The small molecule below binds the protein below.
Small molecule (SMILES): CC(=O)N[C@@H]1[C@@H](O)[C@H](O)[C@@H](CO)O[C@H]1O

Binding-site contacts:
Ligand atom C7 contacts residue ASN372 of chain 1.B at 4.2 Å.
Ligand atom N2 contacts residue ASN372 of chain 1.B at 3.1 Å (h-bond).
Ligand atom C3 contacts residue ASN372 of chain 1.B at 3.8 Å.
Ligand atom O4 contacts residue ASN372 of chain 1.B at 4.4 Å.
Ligand atom O3 contacts residue ASN372 of chain 1.B at 4.3 Å.
Ligand atom C4 contacts residue ASN372 of chain 1.B at 4.1 Å.
Ligand atom O5 contacts residue ASN372 of chain 1.B at 2.4 Å (h-bond).
Ligand atom C5 contacts residue ASN372 of chain 1.B at 3.6 Å.
Ligand atom C2 contacts residue ASN372 of chain 1.B at 2.4 Å.
Ligand atom C1 contacts residue ASN372 of chain 1.B at 1.4 Å.

Sequence of chain 1.B:
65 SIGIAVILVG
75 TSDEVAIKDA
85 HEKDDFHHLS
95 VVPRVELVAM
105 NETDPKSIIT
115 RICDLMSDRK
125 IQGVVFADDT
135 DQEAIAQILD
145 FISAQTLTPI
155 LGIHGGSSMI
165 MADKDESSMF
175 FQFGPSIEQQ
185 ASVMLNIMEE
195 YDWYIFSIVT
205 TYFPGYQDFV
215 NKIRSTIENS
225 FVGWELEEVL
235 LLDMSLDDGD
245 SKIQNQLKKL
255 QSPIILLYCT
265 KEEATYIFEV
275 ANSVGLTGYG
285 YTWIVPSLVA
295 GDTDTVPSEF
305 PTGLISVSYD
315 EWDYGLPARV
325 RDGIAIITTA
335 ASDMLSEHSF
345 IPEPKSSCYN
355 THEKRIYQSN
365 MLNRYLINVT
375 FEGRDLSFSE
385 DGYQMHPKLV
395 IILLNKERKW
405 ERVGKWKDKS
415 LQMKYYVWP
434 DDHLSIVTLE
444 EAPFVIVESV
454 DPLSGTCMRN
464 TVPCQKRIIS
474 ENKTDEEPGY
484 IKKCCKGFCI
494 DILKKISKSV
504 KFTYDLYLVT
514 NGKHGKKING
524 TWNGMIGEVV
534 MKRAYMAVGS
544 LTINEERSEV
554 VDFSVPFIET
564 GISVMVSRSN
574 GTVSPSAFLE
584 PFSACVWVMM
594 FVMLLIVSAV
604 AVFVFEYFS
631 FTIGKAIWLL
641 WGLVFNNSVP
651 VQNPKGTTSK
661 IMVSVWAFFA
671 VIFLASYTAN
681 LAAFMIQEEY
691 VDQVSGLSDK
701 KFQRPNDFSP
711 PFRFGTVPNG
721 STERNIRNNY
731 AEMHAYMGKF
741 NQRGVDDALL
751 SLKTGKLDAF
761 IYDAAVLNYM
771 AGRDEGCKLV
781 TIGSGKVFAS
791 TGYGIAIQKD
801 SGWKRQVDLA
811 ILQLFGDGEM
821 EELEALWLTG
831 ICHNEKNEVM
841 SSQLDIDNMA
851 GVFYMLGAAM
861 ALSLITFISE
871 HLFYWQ